Binding-site contacts:
Ligand atom O5 contacts residue ASP215 of chain 3.A at 3.2 Å (salt-bridge).
Ligand atom C3 contacts residue ASN130 of chain 3.A at 3.9 Å.
Ligand atom C5 contacts residue PHE128 of chain 3.A at 3.9 Å (hydrophobic).
Ligand atom C6 contacts residue PHE128 of chain 3.A at 4.4 Å (hydrophobic).
Ligand atom O6 contacts residue PHE128 of chain 3.A at 4.5 Å.
Ligand atom O4 contacts residue LEU214 of chain 3.A at 3.5 Å.
Ligand atom O4 contacts residue ASP88 of chain 3.A at 2.6 Å (salt-bridge).
Ligand atom C4 contacts residue ALA87 of chain 3.A at 4.5 Å (hydrophobic).
Ligand atom C5 contacts residue LEU214 of chain 3.A at 4.4 Å (hydrophobic).
Ligand atom C3 contacts residue ASP88 of chain 3.A at 3.9 Å.
Ligand atom O3 contacts residue ALA105 of chain 3.A at 3.8 Å.
Ligand atom C6 contacts residue ASP215 of chain 3.A at 3.1 Å.
Ligand atom O4 contacts residue ALA105 of chain 3.A at 3.6 Å.
Ligand atom C7 contacts residue ASP215 of chain 3.A at 4.5 Å.
Ligand atom C4 contacts residue LEU214 of chain 3.A at 4.2 Å (hydrophobic).
Ligand atom C6 contacts residue LEU214 of chain 3.A at 4.0 Å (hydrophobic).
Ligand atom C3 contacts residue PHE128 of chain 3.A at 3.8 Å (hydrophobic).
Ligand atom O5 contacts residue LEU214 of chain 3.A at 3.6 Å.
Ligand atom O3 contacts residue GLY106 of chain 3.A at 3.0 Å (h-bond).
Ligand atom O6 contacts residue ASP215 of chain 3.A at 3.0 Å (salt-bridge).
Ligand atom C3 contacts residue ASP215 of chain 3.A at 4.0 Å.
Ligand atom O4 contacts residue LEU214 of chain 3.A at 2.9 Å (h-bond).
Ligand atom O3 contacts residue PHE128 of chain 3.A at 4.1 Å.
Ligand atom C1 contacts residue LEU214 of chain 3.A at 4.2 Å (hydrophobic).
Ligand atom C2 contacts residue LEU214 of chain 3.A at 4.2 Å (hydrophobic).
Ligand atom C3 contacts residue GLY106 of chain 3.A at 4.4 Å.
Ligand atom C5 contacts residue ASP215 of chain 3.A at 3.9 Å.
Ligand atom O3 contacts residue ASP215 of chain 3.A at 2.9 Å (salt-bridge).
Ligand atom O3 contacts residue ASN130 of chain 3.A at 3.5 Å (h-bond).
Ligand atom C4 contacts residue ASP88 of chain 3.A at 3.4 Å.
Ligand atom O3 contacts residue ASP88 of chain 3.A at 3.0 Å (salt-bridge).
Ligand atom O3 contacts residue LEU214 of chain 3.A at 4.5 Å.
Ligand atom C1 contacts residue ASP215 of chain 3.A at 4.4 Å.
Ligand atom C6 contacts residue ILE216 of chain 3.A at 3.4 Å (hydrophobic).
Ligand atom O7 contacts residue ASP215 of chain 3.A at 4.2 Å.
Ligand atom O6 contacts residue ILE216 of chain 3.A at 3.2 Å.
Ligand atom C4 contacts residue PHE128 of chain 3.A at 4.0 Å (hydrophobic).
Ligand atom O4 contacts residue GLY213 of chain 3.A at 3.6 Å.
Ligand atom O4 contacts residue ASP215 of chain 3.A at 3.9 Å.
Ligand atom C8 contacts residue ASP215 of chain 3.A at 3.9 Å.

Sequence of chain 3.A:
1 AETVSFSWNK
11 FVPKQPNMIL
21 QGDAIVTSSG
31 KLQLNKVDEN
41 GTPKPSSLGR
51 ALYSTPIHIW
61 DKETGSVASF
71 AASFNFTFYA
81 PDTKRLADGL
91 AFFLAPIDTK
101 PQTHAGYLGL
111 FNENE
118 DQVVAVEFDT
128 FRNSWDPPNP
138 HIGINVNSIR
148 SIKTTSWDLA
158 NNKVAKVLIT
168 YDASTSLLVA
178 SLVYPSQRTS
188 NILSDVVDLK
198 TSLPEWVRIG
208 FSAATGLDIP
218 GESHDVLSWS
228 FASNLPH

The protein below binds the small molecule below.
Small molecule (SMILES): CC(=O)N[C@H]1CO[C@H](CO)[C@@H](O[C@@H]2O[C@H](CO)[C@H](O)[C@H](O)[C@H]2O)[C@@H]1O